Sequence of chain 1.A:
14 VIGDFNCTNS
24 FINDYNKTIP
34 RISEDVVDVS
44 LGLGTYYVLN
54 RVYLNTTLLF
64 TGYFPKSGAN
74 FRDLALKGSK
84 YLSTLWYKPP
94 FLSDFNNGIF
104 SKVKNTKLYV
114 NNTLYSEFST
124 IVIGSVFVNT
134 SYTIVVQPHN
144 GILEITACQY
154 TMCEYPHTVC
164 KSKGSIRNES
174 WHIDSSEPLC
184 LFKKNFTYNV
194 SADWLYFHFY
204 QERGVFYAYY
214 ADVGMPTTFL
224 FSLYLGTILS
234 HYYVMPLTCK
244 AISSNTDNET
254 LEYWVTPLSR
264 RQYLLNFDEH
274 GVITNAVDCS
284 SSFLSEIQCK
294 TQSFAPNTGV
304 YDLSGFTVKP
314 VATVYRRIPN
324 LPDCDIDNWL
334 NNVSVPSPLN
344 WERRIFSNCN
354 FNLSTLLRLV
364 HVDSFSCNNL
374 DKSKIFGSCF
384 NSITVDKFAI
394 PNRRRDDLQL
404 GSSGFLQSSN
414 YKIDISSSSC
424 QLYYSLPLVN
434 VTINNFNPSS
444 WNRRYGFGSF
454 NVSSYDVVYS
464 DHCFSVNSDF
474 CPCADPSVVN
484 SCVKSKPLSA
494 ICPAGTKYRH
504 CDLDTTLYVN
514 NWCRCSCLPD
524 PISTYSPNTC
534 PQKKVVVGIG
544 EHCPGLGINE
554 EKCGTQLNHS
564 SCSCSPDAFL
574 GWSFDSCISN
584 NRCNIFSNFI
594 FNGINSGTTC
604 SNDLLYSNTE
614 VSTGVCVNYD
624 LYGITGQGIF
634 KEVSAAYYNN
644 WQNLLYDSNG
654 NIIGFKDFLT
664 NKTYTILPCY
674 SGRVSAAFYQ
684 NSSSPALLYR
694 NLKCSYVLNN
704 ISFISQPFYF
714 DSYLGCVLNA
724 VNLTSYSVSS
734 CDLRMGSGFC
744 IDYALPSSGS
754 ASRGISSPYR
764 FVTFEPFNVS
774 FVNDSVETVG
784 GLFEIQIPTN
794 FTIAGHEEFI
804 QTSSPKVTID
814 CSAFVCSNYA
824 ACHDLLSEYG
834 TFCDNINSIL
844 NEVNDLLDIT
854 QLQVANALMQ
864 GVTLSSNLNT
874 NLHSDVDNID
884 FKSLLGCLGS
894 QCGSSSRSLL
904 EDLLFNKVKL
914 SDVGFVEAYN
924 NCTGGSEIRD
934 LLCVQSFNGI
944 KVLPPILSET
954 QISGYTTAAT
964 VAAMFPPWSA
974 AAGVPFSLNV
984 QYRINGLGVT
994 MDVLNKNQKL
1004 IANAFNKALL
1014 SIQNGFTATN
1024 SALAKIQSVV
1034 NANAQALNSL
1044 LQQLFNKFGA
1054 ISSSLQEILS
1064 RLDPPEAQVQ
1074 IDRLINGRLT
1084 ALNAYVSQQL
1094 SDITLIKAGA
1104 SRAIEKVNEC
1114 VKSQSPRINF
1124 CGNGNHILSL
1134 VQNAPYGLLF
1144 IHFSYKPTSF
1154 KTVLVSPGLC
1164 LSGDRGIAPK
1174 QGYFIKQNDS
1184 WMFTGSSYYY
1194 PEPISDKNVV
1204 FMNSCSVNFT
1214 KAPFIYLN

Sequence of chain 1.C:
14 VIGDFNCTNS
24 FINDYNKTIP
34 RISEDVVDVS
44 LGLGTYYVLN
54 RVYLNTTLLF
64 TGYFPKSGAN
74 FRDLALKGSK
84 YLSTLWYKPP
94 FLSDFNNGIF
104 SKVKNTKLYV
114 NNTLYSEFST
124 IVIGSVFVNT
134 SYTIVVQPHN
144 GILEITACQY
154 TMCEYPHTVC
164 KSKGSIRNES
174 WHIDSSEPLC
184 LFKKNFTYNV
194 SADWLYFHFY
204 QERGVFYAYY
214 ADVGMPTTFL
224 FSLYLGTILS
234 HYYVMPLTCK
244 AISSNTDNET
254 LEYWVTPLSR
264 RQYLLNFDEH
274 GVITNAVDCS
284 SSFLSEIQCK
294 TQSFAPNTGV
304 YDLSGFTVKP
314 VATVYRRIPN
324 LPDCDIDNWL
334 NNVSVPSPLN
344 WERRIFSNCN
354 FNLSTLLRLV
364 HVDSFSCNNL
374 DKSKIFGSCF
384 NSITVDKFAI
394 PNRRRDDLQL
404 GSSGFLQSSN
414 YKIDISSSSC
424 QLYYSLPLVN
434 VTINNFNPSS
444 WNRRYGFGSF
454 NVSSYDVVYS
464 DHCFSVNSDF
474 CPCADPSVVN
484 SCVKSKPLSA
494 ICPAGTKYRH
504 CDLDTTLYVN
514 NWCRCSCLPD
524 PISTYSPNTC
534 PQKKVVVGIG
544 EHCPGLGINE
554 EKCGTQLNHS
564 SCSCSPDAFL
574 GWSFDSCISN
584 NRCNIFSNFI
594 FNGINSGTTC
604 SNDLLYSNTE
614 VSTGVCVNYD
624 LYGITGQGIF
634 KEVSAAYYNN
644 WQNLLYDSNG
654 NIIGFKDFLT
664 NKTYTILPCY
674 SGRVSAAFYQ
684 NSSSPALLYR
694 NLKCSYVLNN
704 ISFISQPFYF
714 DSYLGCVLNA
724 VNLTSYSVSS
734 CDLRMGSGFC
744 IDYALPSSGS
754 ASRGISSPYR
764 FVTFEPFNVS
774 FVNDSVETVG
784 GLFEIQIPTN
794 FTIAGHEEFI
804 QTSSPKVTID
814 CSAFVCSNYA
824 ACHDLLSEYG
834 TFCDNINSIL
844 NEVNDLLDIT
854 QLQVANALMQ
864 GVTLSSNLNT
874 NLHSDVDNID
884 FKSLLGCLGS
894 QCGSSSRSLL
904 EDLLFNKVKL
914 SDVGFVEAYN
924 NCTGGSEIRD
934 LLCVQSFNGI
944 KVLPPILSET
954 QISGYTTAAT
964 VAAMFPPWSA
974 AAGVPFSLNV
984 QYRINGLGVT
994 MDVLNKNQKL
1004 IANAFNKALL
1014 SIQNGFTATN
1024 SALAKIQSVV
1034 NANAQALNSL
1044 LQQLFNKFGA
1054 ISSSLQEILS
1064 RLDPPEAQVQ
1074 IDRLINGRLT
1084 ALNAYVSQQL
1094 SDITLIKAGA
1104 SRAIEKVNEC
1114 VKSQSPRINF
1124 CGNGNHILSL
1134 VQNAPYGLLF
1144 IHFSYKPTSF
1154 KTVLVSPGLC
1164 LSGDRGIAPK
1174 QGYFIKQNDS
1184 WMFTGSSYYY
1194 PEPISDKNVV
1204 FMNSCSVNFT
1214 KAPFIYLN

Binding-site contacts:
Ligand atom C4 contacts residue ILE494 of chain 1.C at 4.5 Å (hydrophobic).
Ligand atom O3 contacts residue NAG1 of chain 1.S at 4.3 Å.
Ligand atom C1 contacts residue THR154 of chain 1.A at 4.4 Å.
Ligand atom C5 contacts residue ILE494 of chain 1.C at 4.4 Å (hydrophobic).
Ligand atom C5 contacts residue ASN132 of chain 1.A at 3.7 Å.
Ligand atom O5 contacts residue THR154 of chain 1.A at 4.2 Å.
Ligand atom O7 contacts residue ASN132 of chain 1.A at 3.5 Å (h-bond).
Ligand atom C3 contacts residue ASN132 of chain 1.A at 3.8 Å.
Ligand atom O7 contacts residue SER564 of chain 1.C at 3.7 Å.
Ligand atom C4 contacts residue PHE18 of chain 1.A at 4.5 Å (hydrophobic).
Ligand atom O5 contacts residue ASN132 of chain 1.A at 2.4 Å (h-bond).
Ligand atom O7 contacts residue ASP177 of chain 1.A at 3.2 Å (salt-bridge).
Ligand atom C6 contacts residue ILE494 of chain 1.C at 4.0 Å (hydrophobic).
Ligand atom C8 contacts residue ASN132 of chain 1.A at 4.5 Å.
Ligand atom C3 contacts residue NAG1 of chain 1.S at 4.4 Å.
Ligand atom C4 contacts residue NAG1 of chain 1.S at 4.3 Å.
Ligand atom O4 contacts residue ILE494 of chain 1.C at 3.4 Å.
Ligand atom O6 contacts residue ASP17 of chain 1.A at 3.6 Å.
Ligand atom C8 contacts residue ASP177 of chain 1.A at 4.4 Å.
Ligand atom C8 contacts residue SER564 of chain 1.C at 3.6 Å.
Ligand atom C7 contacts residue ASN132 of chain 1.A at 3.4 Å.
Ligand atom C1 contacts residue PHE18 of chain 1.A at 4.2 Å (hydrophobic).
Ligand atom O4 contacts residue NAG1 of chain 1.S at 3.1 Å (h-bond).
Ligand atom O6 contacts residue PHE18 of chain 1.A at 3.5 Å.
Ligand atom C7 contacts residue THR154 of chain 1.A at 4.4 Å.
Ligand atom C2 contacts residue ASN132 of chain 1.A at 2.4 Å.
Ligand atom C4 contacts residue ASN132 of chain 1.A at 4.2 Å.
Ligand atom C6 contacts residue PHE18 of chain 1.A at 4.0 Å (hydrophobic).
Ligand atom C7 contacts residue ASP177 of chain 1.A at 4.2 Å.
Ligand atom C7 contacts residue SER564 of chain 1.C at 4.1 Å.
Ligand atom C1 contacts residue ASN132 of chain 1.A at 1.4 Å.
Ligand atom O6 contacts residue ILE494 of chain 1.C at 4.0 Å.
Ligand atom N2 contacts residue ASN132 of chain 1.A at 2.9 Å (h-bond).
Ligand atom O7 contacts residue THR154 of chain 1.A at 3.5 Å (h-bond).
Ligand atom O6 contacts residue ASN132 of chain 1.A at 4.3 Å.
Ligand atom C5 contacts residue PHE18 of chain 1.A at 3.6 Å (hydrophobic).
Ligand atom O5 contacts residue PHE18 of chain 1.A at 3.9 Å.

This protein binds this small molecule.
Small molecule (SMILES): CC(=O)N[C@H]1[C@H](O[C@H]2[C@H](O)[C@@H](NC(C)=O)CO[C@@H]2CO)O[C@H](CO)[C@@H](O[C@H]2O[C@H](CO[C@H]3O[C@H](CO)[C@@H](O)[C@H](O[C@H]4O[C@H](CO)[C@@H](O)[C@H](O)[C@@H]4O)[C@@H]3O)[C@@H](O)[C@H](O[C@H]3O[C@H](CO)[C@@H](O)[C@H](O)[C@@H]3O)[C@@H]2O)[C@@H]1O